Sequence of chain 32.A:
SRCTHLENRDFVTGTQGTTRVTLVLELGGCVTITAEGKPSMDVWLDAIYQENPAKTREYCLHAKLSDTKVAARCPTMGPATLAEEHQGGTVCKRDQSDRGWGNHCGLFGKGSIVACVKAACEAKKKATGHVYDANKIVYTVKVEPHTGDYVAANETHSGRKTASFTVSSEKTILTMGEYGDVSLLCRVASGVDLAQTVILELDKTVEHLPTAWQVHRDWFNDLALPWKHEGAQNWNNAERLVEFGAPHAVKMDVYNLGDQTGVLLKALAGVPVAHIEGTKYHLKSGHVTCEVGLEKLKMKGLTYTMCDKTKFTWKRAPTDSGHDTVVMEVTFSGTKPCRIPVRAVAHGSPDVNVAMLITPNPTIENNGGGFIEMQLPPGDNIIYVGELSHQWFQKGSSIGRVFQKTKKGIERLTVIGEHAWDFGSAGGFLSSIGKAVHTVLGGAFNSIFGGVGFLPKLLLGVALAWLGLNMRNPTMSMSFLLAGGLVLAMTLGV

Sequence of chain 32.B:
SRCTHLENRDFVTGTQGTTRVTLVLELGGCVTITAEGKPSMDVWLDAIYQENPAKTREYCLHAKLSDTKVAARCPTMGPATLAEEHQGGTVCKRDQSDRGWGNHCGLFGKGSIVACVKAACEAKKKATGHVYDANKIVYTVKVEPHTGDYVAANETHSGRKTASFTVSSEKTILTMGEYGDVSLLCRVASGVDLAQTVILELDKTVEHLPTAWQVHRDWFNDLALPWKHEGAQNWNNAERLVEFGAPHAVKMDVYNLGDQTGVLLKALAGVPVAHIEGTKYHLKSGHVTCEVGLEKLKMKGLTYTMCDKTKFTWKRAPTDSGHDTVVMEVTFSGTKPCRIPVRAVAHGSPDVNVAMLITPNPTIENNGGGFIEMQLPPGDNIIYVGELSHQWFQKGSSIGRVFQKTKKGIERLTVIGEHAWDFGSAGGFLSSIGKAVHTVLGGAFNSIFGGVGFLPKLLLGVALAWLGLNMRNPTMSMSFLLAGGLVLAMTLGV

Binding-site contacts:
Ligand atom C4 contacts residue HIS104 of chain 32.B at 4.5 Å.
Ligand atom N2 contacts residue ASN154 of chain 32.A at 2.9 Å (h-bond).
Ligand atom C6 contacts residue HIS104 of chain 32.B at 3.5 Å.
Ligand atom C5 contacts residue HIS104 of chain 32.B at 3.2 Å.
Ligand atom O5 contacts residue ASN154 of chain 32.A at 2.3 Å (h-bond).
Ligand atom C1 contacts residue HIS104 of chain 32.B at 3.7 Å.
Ligand atom C7 contacts residue ASN154 of chain 32.A at 3.4 Å.
Ligand atom C1 contacts residue ASN154 of chain 32.A at 1.4 Å.
Ligand atom C3 contacts residue ASN154 of chain 32.A at 3.8 Å.
Ligand atom C8 contacts residue HIS104 of chain 32.B at 4.5 Å.
Ligand atom O7 contacts residue ASN154 of chain 32.A at 3.4 Å (h-bond).
Ligand atom C8 contacts residue ASN154 of chain 32.A at 3.7 Å.
Ligand atom C5 contacts residue ASN154 of chain 32.A at 3.6 Å.
Ligand atom C4 contacts residue ASN154 of chain 32.A at 4.2 Å.
Ligand atom C2 contacts residue ASN154 of chain 32.A at 2.4 Å.
Ligand atom C6 contacts residue VAL250 of chain 32.B at 4.3 Å (hydrophobic).
Ligand atom O5 contacts residue HIS104 of chain 32.B at 3.1 Å.

The protein below binds the small molecule below.
Small molecule (SMILES): CC(=O)N[C@H]1[C@H](O[C@H]2[C@H](O)[C@@H](NC(C)=O)CO[C@@H]2CO[C@@H]2O[C@@H](C)[C@@H](O)[C@@H](O)[C@@H]2O)O[C@H](CO)[C@@H](O)[C@@H]1O